Sequence of chain 1.A:
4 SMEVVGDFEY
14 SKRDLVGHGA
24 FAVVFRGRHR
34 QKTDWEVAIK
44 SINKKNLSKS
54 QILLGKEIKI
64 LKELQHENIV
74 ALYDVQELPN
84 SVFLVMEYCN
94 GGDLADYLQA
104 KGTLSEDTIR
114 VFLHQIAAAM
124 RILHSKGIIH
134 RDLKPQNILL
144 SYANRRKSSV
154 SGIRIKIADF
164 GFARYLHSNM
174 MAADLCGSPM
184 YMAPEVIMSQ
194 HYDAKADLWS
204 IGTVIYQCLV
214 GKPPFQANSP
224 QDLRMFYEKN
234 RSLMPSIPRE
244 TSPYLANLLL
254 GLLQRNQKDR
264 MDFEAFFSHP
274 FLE

A small-molecule ligand and the protein it binds are described below.
Small molecule (SMILES): CN1CCc2cc(Nc3ncc(C4CC4)c(NCCCNC(=O)C4CCC4)n3)ccc2C1

Binding-site contacts:
Ligand atom C15 contacts residue ASP99 of chain 1.A at 3.3 Å.
Ligand atom C10 contacts residue CYS92 of chain 1.A at 3.6 Å (hydrophobic).
Ligand atom N3 contacts residue TYR91 of chain 1.A at 3.6 Å.
Ligand atom C1 contacts residue ASP162 of chain 1.A at 3.7 Å.
Ligand atom C19 contacts residue GLY95 of chain 1.A at 3.6 Å.
Ligand atom C4 contacts residue LYS43 of chain 1.A at 3.7 Å.
Ligand atom C20 contacts residue ALA41 of chain 1.A at 3.6 Å (hydrophobic).
Ligand atom C17 contacts residue VAL19 of chain 1.A at 3.4 Å (hydrophobic).
Ligand atom N4 contacts residue ASP99 of chain 1.A at 2.7 Å (salt-bridge).
Ligand atom C21 contacts residue ALA41 of chain 1.A at 3.7 Å (hydrophobic).
Ligand atom N5 contacts residue LEU142 of chain 1.A at 3.7 Å.
Ligand atom C16 contacts residue ASP99 of chain 1.A at 3.5 Å.
Ligand atom C20 contacts residue LEU142 of chain 1.A at 3.5 Å (hydrophobic).
Ligand atom C18 contacts residue GLY95 of chain 1.A at 3.6 Å.
Ligand atom C20 contacts residue GLU90 of chain 1.A at 3.4 Å.
Ligand atom C13 contacts residue GLY95 of chain 1.A at 3.7 Å.
Ligand atom N5 contacts residue CYS92 of chain 1.A at 3.0 Å (h-bond).
Ligand atom C24 contacts residue ALA161 of chain 1.A at 3.4 Å (hydrophobic).
Ligand atom C16 contacts residue VAL19 of chain 1.A at 3.4 Å (hydrophobic).
Ligand atom O contacts residue VAL27 of chain 1.A at 3.7 Å.
Ligand atom C21 contacts residue LEU142 of chain 1.A at 3.5 Å (hydrophobic).
Ligand atom C9 contacts residue LEU142 of chain 1.A at 3.7 Å (hydrophobic).
Ligand atom C12 contacts residue GLY95 of chain 1.A at 3.7 Å.
Ligand atom C3 contacts residue GLY22 of chain 1.A at 3.7 Å.
Ligand atom N3 contacts residue CYS92 of chain 1.A at 3.1 Å (h-bond).
Ligand atom C12 contacts residue VAL19 of chain 1.A at 3.6 Å (hydrophobic).
Ligand atom N2 contacts residue LEU142 of chain 1.A at 3.7 Å.
Ligand atom C19 contacts residue TYR91 of chain 1.A at 3.5 Å (hydrophobic).
Ligand atom C5 contacts residue GLN139 of chain 1.A at 3.2 Å.
Ligand atom C2 contacts residue HIS21 of chain 1.A at 3.5 Å.
Ligand atom N1 contacts residue VAL27 of chain 1.A at 3.6 Å.
Ligand atom C22 contacts residue ALA41 of chain 1.A at 3.6 Å (hydrophobic).
Ligand atom C4 contacts residue ASP162 of chain 1.A at 3.6 Å.
Ligand atom C23 contacts residue GLU90 of chain 1.A at 3.5 Å.
Ligand atom C23 contacts residue MET89 of chain 1.A at 3.7 Å (hydrophobic).
Ligand atom C8 contacts residue LEU142 of chain 1.A at 3.5 Å (hydrophobic).
Ligand atom C17 contacts residue ASP99 of chain 1.A at 3.6 Å.
Ligand atom C2 contacts residue GLY20 of chain 1.A at 3.7 Å.
Ligand atom C14 contacts residue ASP99 of chain 1.A at 3.5 Å.
Ligand atom C19 contacts residue CYS92 of chain 1.A at 3.5 Å (hydrophobic).